Binding-site contacts:
Ligand atom O6 contacts residue LYS395 of chain 1.J at 3.2 Å (salt-bridge).
Ligand atom C5 contacts residue ASN398 of chain 1.J at 3.7 Å.
Ligand atom C8 contacts residue GLU399 of chain 1.J at 3.9 Å.
Ligand atom O4 contacts residue ARG343 of chain 1.J at 4.3 Å.
Ligand atom C6 contacts residue ARG343 of chain 1.J at 4.2 Å.
Ligand atom O7 contacts residue ASN398 of chain 1.J at 3.6 Å (h-bond).
Ligand atom O5 contacts residue ASN398 of chain 1.J at 2.4 Å (h-bond).
Ligand atom N2 contacts residue ASN398 of chain 1.J at 2.9 Å (h-bond).
Ligand atom C6 contacts residue LYS395 of chain 1.J at 3.5 Å.
Ligand atom C1 contacts residue ASN398 of chain 1.J at 1.4 Å.
Ligand atom C2 contacts residue ASN398 of chain 1.J at 2.4 Å.
Ligand atom C3 contacts residue ASN398 of chain 1.J at 3.8 Å.
Ligand atom C4 contacts residue ASN398 of chain 1.J at 4.2 Å.
Ligand atom C7 contacts residue ASN398 of chain 1.J at 3.4 Å.
Ligand atom C8 contacts residue ASN398 of chain 1.J at 4.5 Å.

A small-molecule ligand and the protein it binds are described below.
Small molecule (SMILES): CC(=O)N[C@@H]1[C@@H](O)[C@H](O)[C@@H](CO)O[C@H]1O

Sequence of chain 1.J:
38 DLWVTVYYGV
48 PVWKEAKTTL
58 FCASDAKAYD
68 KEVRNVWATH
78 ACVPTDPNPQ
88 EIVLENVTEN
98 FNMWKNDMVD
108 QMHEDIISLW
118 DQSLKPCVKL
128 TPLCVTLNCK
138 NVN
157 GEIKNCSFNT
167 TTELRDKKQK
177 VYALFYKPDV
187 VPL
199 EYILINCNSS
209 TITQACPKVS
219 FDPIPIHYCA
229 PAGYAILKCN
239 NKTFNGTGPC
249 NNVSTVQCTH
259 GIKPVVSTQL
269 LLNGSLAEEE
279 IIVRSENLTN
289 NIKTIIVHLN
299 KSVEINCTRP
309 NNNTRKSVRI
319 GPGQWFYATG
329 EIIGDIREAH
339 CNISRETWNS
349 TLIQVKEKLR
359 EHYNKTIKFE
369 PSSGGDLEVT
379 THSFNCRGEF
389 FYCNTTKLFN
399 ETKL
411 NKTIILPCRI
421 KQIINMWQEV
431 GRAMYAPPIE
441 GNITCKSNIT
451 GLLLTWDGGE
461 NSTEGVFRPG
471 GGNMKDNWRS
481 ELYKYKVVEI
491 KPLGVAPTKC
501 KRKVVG